A protein and the small-molecule ligand that binds it are described below.
Small molecule (SMILES): CC(=O)N[C@@H](CS)C(=O)N[C@@H](Cc1c[nH]cn1)C(=O)N1CCC[C@H]1C(=O)N[C@@H](CCC(N)=O)C(=O)NCC(=O)N1CCC[C@H]1C(=O)N1CCC[C@H]1C(=O)N[C@@H](CS)C(N)=O

Sequence of chain 3.A:
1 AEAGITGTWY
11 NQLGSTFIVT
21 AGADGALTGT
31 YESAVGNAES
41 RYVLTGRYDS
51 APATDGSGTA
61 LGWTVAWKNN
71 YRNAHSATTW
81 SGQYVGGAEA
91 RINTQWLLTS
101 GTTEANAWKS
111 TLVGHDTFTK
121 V

Binding-site contacts:
Ligand atom CG contacts residue TRP67 of chain 1.A at 3.9 Å (hydrophobic).
Ligand atom OE1 contacts residue TRP67 of chain 1.A at 3.6 Å.
Ligand atom NE2 contacts residue THR78 of chain 1.A at 3.9 Å.
Ligand atom CE1 contacts residue SER76 of chain 1.A at 3.8 Å.
Ligand atom CA contacts residue ALA34 of chain 1.A at 3.8 Å (hydrophobic).
Ligand atom OE1 contacts residue THR78 of chain 1.A at 2.7 Å (h-bond).
Ligand atom CB contacts residue TYR42 of chain 1.A at 3.2 Å (hydrophobic).
Ligand atom OE1 contacts residue LEU98 of chain 1.A at 3.6 Å.
Ligand atom O contacts residue SER33 of chain 1.A at 4.1 Å.
Ligand atom CD2 contacts residue ALA74 of chain 1.A at 4.1 Å (hydrophobic).
Ligand atom CB contacts residue TRP67 of chain 1.A at 3.6 Å (hydrophobic).
Ligand atom CD contacts residue ARG72 of chain 1.A at 3.6 Å.
Ligand atom NE2 contacts residue LEU98 of chain 1.A at 4.0 Å.
Ligand atom CA contacts residue TRP67 of chain 1.A at 3.9 Å (hydrophobic).
Ligand atom N contacts residue ALA34 of chain 1.A at 3.9 Å.
Ligand atom O contacts residue SER33 of chain 1.A at 2.6 Å (h-bond).
Ligand atom CB contacts residue TRP108 of chain 3.A at 4.1 Å (hydrophobic).
Ligand atom NE2 contacts residue TRP80 of chain 1.A at 4.1 Å.
Ligand atom O contacts residue ARG72 of chain 1.A at 3.7 Å.
Ligand atom N contacts residue ALA34 of chain 1.A at 4.1 Å.
Ligand atom CE1 contacts residue TRP67 of chain 1.A at 3.5 Å (hydrophobic).
Ligand atom CA contacts residue TRP108 of chain 3.A at 4.1 Å (hydrophobic).
Ligand atom CD contacts residue TRP67 of chain 1.A at 4.1 Å (hydrophobic).
Ligand atom CD contacts residue ALA74 of chain 1.A at 3.7 Å (hydrophobic).
Ligand atom CG contacts residue ALA74 of chain 1.A at 3.6 Å (hydrophobic).
Ligand atom NE2 contacts residue ALA74 of chain 1.A at 4.0 Å.
Ligand atom N contacts residue SER33 of chain 1.A at 3.8 Å.
Ligand atom C contacts residue SER33 of chain 1.A at 3.7 Å.
Ligand atom CB contacts residue TRP67 of chain 1.A at 3.8 Å (hydrophobic).
Ligand atom NE2 contacts residue TRP67 of chain 1.A at 3.7 Å.
Ligand atom CH3 contacts residue LYS109 of chain 3.A at 4.0 Å.
Ligand atom CB contacts residue LEU13 of chain 1.A at 4.0 Å (hydrophobic).
Ligand atom CG contacts residue TRP67 of chain 1.A at 3.8 Å (hydrophobic).
Ligand atom N contacts residue SER40 of chain 1.A at 3.3 Å.
Ligand atom NE2 contacts residue SER76 of chain 1.A at 2.8 Å (h-bond).
Ligand atom NE2 contacts residue TRP96 of chain 1.A at 3.5 Å.
Ligand atom O contacts residue TRP67 of chain 1.A at 4.1 Å.
Ligand atom CD contacts residue THR78 of chain 1.A at 3.8 Å.
Ligand atom CD2 contacts residue SER76 of chain 1.A at 3.6 Å.
Ligand atom CG contacts residue TYR42 of chain 1.A at 3.8 Å (hydrophobic).

Sequence of chain 1.A:
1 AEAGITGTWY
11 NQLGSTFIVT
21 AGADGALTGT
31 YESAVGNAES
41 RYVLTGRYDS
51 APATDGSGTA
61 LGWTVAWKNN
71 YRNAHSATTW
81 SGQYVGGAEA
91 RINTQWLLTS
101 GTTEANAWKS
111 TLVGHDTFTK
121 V